Sequence of chain 8.PB:
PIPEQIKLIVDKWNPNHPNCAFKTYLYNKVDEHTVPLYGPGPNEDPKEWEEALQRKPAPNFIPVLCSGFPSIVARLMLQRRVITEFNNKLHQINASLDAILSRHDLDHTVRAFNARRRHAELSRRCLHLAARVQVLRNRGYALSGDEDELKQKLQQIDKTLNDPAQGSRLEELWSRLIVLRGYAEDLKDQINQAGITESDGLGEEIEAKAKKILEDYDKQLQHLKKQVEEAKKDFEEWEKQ

Binding-site contacts:
Ligand atom CD2 contacts residue PHE1125 of chain 8.MA at 4.2 Å (hydrophobic).
Ligand atom CD1 contacts residue THR1121 of chain 8.MA at 3.0 Å.
Ligand atom CD1 contacts residue ASN1072 of chain 8.MA at 4.0 Å.
Ligand atom O contacts residue THR1121 of chain 8.MA at 4.0 Å.
Ligand atom CD2 contacts residue ALA1120 of chain 8.MA at 3.5 Å (hydrophobic).
Ligand atom CZ contacts residue GLN1063 of chain 8.MA at 4.1 Å.
Ligand atom CE2 contacts residue ASP182 of chain 8.KB at 4.2 Å.
Ligand atom OH contacts residue GLN1063 of chain 8.MA at 3.7 Å.
Ligand atom CD1 contacts residue PHE1125 of chain 8.MA at 3.6 Å (hydrophobic).
Ligand atom CD2 contacts residue THR1121 of chain 8.MA at 4.3 Å.
Ligand atom CD1 contacts residue TYR141 of chain 8.PB at 3.4 Å (hydrophobic).
Ligand atom CD2 contacts residue HIS1126 of chain 8.MA at 3.4 Å.
Ligand atom O contacts residue GLN1063 of chain 8.MA at 2.9 Å (h-bond).
Ligand atom C contacts residue HIS1126 of chain 8.MA at 4.0 Å.
Ligand atom OH contacts residue HIS1068 of chain 8.MA at 3.8 Å.
Ligand atom CD2 contacts residue THR1121 of chain 8.MA at 4.0 Å.
Ligand atom OH contacts residue GLU183 of chain 8.KB at 4.0 Å.
Ligand atom CA contacts residue GLN1063 of chain 8.MA at 4.3 Å.
Ligand atom CD1 contacts residue ASN1122 of chain 8.MA at 4.3 Å.
Ligand atom CG1 contacts residue TYR141 of chain 8.PB at 3.8 Å (hydrophobic).
Ligand atom CE2 contacts residue GLN1063 of chain 8.MA at 3.3 Å.
Ligand atom CZ contacts residue ASP182 of chain 8.KB at 4.0 Å.
Ligand atom OH contacts residue ASP182 of chain 8.KB at 3.3 Å (salt-bridge).
Ligand atom SD contacts residue ASN1072 of chain 8.MA at 3.7 Å.
Ligand atom CD1 contacts residue GLN1063 of chain 8.MA at 3.8 Å.
Ligand atom O contacts residue VAL1202 of chain 8.MA at 3.2 Å.
Ligand atom CG contacts residue HIS1126 of chain 8.MA at 4.3 Å.
Ligand atom CZ contacts residue ASN1072 of chain 8.MA at 3.5 Å.
Ligand atom OH contacts residue ASN1072 of chain 8.MA at 3.1 Å (h-bond).
Ligand atom CD2 contacts residue GLN1063 of chain 8.MA at 3.6 Å.
Ligand atom O contacts residue HIS1126 of chain 8.MA at 3.3 Å (h-bond).
Ligand atom CG2 contacts residue GLN1063 of chain 8.MA at 3.3 Å.
Ligand atom CG contacts residue THR1121 of chain 8.MA at 3.3 Å.
Ligand atom CD2 contacts residue LEU1129 of chain 8.MA at 4.2 Å (hydrophobic).
Ligand atom C contacts residue VAL1202 of chain 8.MA at 4.2 Å (hydrophobic).
Ligand atom CB contacts residue THR1121 of chain 8.MA at 3.3 Å.
Ligand atom CE1 contacts residue THR1121 of chain 8.MA at 3.9 Å.
Ligand atom CE1 contacts residue ASN1072 of chain 8.MA at 3.3 Å.
Ligand atom CG contacts residue ASN1072 of chain 8.MA at 4.2 Å.
Ligand atom C contacts residue GLN1063 of chain 8.MA at 3.9 Å.

A small-molecule ligand and the protein it binds are described below.
Small molecule (SMILES): CC[C@H](C)[C@H](N)C(=O)N[C@@H](CC(C)C)C(=O)N1CCC[C@H]1C(=O)N[C@@H](CCSC)C(=O)N[C@@H](Cc1ccc(O)cc1)C(=O)N[C@@H](CCCCN)C(=O)N[C@@H](CC(C)C)C(=O)N[C@@H](CO)C(=O)N1CCC[C@H]1C=O

Sequence of chain 8.KB:
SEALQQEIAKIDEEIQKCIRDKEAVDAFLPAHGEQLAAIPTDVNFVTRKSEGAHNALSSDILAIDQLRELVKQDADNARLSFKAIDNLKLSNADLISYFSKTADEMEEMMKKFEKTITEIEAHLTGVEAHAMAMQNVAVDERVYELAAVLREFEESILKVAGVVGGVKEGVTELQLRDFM

Sequence of chain 8.MA:
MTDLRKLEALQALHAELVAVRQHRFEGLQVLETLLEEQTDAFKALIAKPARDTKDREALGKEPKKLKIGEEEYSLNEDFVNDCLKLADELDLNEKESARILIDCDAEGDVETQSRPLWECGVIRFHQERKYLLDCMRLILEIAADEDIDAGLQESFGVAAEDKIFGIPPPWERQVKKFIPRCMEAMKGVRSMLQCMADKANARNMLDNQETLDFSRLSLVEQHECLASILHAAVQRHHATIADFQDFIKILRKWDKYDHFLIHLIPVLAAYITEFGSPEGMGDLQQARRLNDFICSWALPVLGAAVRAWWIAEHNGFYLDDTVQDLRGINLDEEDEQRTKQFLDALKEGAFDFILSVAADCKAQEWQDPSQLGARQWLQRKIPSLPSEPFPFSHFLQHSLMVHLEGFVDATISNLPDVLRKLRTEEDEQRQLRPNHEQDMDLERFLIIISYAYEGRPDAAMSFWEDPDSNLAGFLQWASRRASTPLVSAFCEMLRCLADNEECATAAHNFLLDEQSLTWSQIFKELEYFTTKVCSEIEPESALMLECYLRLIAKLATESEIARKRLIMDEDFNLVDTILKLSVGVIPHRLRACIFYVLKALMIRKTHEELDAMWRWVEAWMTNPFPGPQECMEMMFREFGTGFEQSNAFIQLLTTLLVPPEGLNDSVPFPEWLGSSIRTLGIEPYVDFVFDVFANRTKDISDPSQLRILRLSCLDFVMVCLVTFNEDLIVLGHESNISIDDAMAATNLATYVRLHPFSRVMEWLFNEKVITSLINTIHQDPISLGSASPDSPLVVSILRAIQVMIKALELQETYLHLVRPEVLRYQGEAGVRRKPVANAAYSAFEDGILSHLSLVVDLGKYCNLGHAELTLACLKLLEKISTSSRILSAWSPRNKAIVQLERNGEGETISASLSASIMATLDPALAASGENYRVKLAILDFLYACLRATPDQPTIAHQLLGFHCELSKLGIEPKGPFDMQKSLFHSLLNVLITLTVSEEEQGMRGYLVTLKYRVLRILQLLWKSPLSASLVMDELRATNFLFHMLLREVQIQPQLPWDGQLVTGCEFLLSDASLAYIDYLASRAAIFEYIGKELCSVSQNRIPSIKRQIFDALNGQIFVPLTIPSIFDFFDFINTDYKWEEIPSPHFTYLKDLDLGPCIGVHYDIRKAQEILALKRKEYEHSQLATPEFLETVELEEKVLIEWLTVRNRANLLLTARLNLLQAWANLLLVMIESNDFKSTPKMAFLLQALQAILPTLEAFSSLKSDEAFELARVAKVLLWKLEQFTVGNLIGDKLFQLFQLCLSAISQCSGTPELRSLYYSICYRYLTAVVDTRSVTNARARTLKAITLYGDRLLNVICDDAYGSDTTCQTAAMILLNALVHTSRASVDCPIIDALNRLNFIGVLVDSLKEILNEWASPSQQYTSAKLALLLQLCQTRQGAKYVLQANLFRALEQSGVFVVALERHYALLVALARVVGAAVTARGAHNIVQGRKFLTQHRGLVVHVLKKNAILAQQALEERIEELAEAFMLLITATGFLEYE